This protein binds this small molecule.
Small molecule (SMILES): CC(=O)N[C@H]1[C@H](O[C@H]2[C@H](O)[C@@H](NC(C)=O)CO[C@@H]2CO)O[C@H](CO)[C@@H](O)[C@@H]1O

Binding-site contacts:
Ligand atom C2 contacts residue ASN154 of chain 2.B at 2.5 Å.
Ligand atom C1 contacts residue GLU150 of chain 2.B at 4.0 Å.
Ligand atom C8 contacts residue THR156 of chain 2.B at 4.0 Å.
Ligand atom O6 contacts residue GLU147 of chain 2.B at 3.2 Å (salt-bridge).
Ligand atom C8 contacts residue ASN154 of chain 2.B at 4.1 Å.
Ligand atom C7 contacts residue GLU147 of chain 2.B at 4.1 Å.
Ligand atom N2 contacts residue THR156 of chain 2.B at 4.0 Å.
Ligand atom C7 contacts residue ASN154 of chain 2.B at 3.3 Å.
Ligand atom C6 contacts residue GLU150 of chain 2.B at 4.4 Å.
Ligand atom C6 contacts residue ASN154 of chain 2.B at 4.2 Å.
Ligand atom C1 contacts residue GLU147 of chain 2.B at 4.3 Å.
Ligand atom C3 contacts residue ASN154 of chain 2.B at 3.5 Å.
Ligand atom O5 contacts residue ASN154 of chain 2.B at 2.3 Å (h-bond).
Ligand atom N2 contacts residue GLU147 of chain 2.B at 3.5 Å (salt-bridge).
Ligand atom O7 contacts residue ASN154 of chain 2.B at 3.1 Å (h-bond).
Ligand atom N2 contacts residue ASN154 of chain 2.B at 2.7 Å (h-bond).
Ligand atom O6 contacts residue GLU150 of chain 2.B at 3.4 Å.
Ligand atom C8 contacts residue GLU147 of chain 2.B at 3.9 Å.
Ligand atom O6 contacts residue SER151 of chain 2.B at 4.4 Å.
Ligand atom C7 contacts residue THR156 of chain 2.B at 4.4 Å.
Ligand atom C2 contacts residue GLU147 of chain 2.B at 4.3 Å.
Ligand atom C5 contacts residue GLU150 of chain 2.B at 4.4 Å.
Ligand atom C4 contacts residue ASN154 of chain 2.B at 3.9 Å.
Ligand atom C1 contacts residue ASN154 of chain 2.B at 1.4 Å.
Ligand atom O5 contacts residue GLU150 of chain 2.B at 3.3 Å.
Ligand atom C6 contacts residue GLU147 of chain 2.B at 3.6 Å.
Ligand atom C5 contacts residue ASN154 of chain 2.B at 3.0 Å.

Sequence of chain 2.B:
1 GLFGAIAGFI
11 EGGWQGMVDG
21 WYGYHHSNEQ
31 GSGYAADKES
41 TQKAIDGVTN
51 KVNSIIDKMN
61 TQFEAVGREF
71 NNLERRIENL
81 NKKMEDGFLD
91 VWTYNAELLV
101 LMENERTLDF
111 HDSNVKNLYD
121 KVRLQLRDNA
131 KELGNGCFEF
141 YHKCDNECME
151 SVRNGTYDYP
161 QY